Sequence of chain 1.A:
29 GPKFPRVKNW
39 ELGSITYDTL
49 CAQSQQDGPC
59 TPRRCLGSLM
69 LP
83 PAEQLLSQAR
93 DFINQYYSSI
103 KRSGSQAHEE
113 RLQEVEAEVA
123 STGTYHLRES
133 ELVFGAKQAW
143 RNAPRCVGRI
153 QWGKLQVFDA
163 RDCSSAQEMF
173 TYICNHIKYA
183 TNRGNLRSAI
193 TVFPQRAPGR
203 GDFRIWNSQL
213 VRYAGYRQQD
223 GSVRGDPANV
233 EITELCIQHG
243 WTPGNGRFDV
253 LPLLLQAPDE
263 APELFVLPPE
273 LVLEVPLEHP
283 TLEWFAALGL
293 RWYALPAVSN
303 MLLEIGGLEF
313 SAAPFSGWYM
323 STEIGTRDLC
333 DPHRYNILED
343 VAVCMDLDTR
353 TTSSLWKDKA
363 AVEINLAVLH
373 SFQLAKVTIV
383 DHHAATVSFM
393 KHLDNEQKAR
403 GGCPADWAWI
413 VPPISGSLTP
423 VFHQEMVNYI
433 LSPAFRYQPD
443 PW

Sequence of chain 1.B:
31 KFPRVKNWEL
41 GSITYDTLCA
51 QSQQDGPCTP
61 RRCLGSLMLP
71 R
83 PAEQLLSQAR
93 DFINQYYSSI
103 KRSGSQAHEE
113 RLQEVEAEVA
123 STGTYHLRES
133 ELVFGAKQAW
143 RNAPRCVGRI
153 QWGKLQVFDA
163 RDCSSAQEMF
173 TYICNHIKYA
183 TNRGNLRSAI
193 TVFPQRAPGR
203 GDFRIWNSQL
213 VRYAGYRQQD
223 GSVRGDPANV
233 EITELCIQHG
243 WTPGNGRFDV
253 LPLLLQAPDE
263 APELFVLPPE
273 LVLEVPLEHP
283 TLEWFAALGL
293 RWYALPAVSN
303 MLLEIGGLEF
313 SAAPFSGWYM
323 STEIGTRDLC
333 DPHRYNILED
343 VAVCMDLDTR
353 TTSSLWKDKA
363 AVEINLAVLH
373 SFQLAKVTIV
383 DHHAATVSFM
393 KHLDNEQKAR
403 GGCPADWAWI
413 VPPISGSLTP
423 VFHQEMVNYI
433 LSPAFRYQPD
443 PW

This small molecule binds to this protein.
Small molecule (SMILES): Cc1cc(N)nc(CCc2cncc(CCc3cc(C)cc(N)n3)c2)c1

Binding-site contacts:
Ligand atom C17 contacts residue HEM1 of chain 1.C at 2.9 Å.
Ligand atom C14 contacts residue HEM1 of chain 1.C at 3.3 Å.
Ligand atom C12 contacts residue GLN211 of chain 1.A at 3.1 Å.
Ligand atom N22 contacts residue HEM1 of chain 1.C at 2.9 Å (h-bond).
Ligand atom C15 contacts residue HEM1 of chain 1.C at 3.2 Å.
Ligand atom C06 contacts residue GLU325 of chain 1.A at 3.6 Å.
Ligand atom C07 contacts residue HEM1 of chain 1.C at 3.6 Å.
Ligand atom C27 contacts residue MET68 of chain 1.A at 3.6 Å (hydrophobic).
Ligand atom C02 contacts residue PRO298 of chain 1.A at 3.8 Å (hydrophobic).
Ligand atom N02 contacts residue HEM1 of chain 1.C at 3.4 Å.
Ligand atom C26 contacts residue HEM1 of chain 1.C at 3.5 Å.
Ligand atom N11 contacts residue HEM1 of chain 1.C at 3.8 Å.
Ligand atom N21 contacts residue HEM1 of chain 1.C at 2.6 Å (h-bond).
Ligand atom N22 contacts residue ARG147 of chain 1.A at 3.4 Å (salt-bridge).
Ligand atom C07 contacts residue PRO298 of chain 1.A at 3.8 Å (hydrophobic).
Ligand atom C09 contacts residue VAL300 of chain 1.A at 3.7 Å (hydrophobic).
Ligand atom C03 contacts residue PRO298 of chain 1.A at 3.8 Å (hydrophobic).
Ligand atom C25 contacts residue MET68 of chain 1.A at 3.7 Å (hydrophobic).
Ligand atom N02 contacts residue TRP320 of chain 1.A at 3.0 Å (h-bond).
Ligand atom C27 contacts residue TRP38 of chain 1.B at 3.4 Å (hydrophobic).
Ligand atom N02 contacts residue TYR321 of chain 1.A at 3.8 Å.
Ligand atom C16 contacts residue HEM1 of chain 1.C at 3.5 Å.
Ligand atom C22 contacts residue HEM1 of chain 1.C at 3.4 Å.
Ligand atom C02 contacts residue GLU325 of chain 1.A at 3.6 Å.
Ligand atom C08 contacts residue GLU325 of chain 1.A at 3.6 Å.
Ligand atom C24 contacts residue MET68 of chain 1.A at 3.4 Å (hydrophobic).
Ligand atom C05 contacts residue VAL300 of chain 1.A at 3.6 Å (hydrophobic).
Ligand atom N22 contacts residue TYR439 of chain 1.A at 3.8 Å.
Ligand atom C18 contacts residue HEM1 of chain 1.C at 3.7 Å.
Ligand atom C07 contacts residue PHE317 of chain 1.A at 3.5 Å (hydrophobic).
Ligand atom C03 contacts residue HEM1 of chain 1.C at 3.5 Å.
Ligand atom C13 contacts residue HEM1 of chain 1.C at 3.5 Å.
Ligand atom C02 contacts residue HEM1 of chain 1.C at 3.8 Å.
Ligand atom C07 contacts residue GLY319 of chain 1.A at 3.8 Å.
Ligand atom N01 contacts residue GLU325 of chain 1.A at 2.7 Å (salt-bridge).
Ligand atom C08 contacts residue HEM1 of chain 1.C at 3.5 Å.
Ligand atom C23 contacts residue MET68 of chain 1.A at 3.6 Å (hydrophobic).
Ligand atom N02 contacts residue GLU325 of chain 1.A at 2.8 Å (salt-bridge).
Ligand atom C12 contacts residue HEM1 of chain 1.C at 3.8 Å.
Ligand atom N11 contacts residue GLN211 of chain 1.A at 3.5 Å (h-bond).